The protein below binds the small molecule below.
Small molecule (SMILES): CCCn1cnc2c1c(=O)[nH]c(=O)n2C

Sequence of chain 1.C:
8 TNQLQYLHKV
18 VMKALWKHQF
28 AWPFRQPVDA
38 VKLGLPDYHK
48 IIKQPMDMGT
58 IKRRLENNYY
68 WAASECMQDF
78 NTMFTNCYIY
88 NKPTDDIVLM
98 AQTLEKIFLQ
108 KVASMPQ

Binding-site contacts:
Ligand atom O1 contacts residue TYR87 of chain 1.C at 4.5 Å.
Ligand atom N3 contacts residue ILE94 of chain 1.C at 3.5 Å.
Ligand atom O1 contacts residue ASN88 of chain 1.C at 2.9 Å (h-bond).
Ligand atom C4 contacts residue ILE94 of chain 1.C at 3.9 Å (hydrophobic).
Ligand atom N1 contacts residue LEU40 of chain 1.C at 3.5 Å.
Ligand atom C4 contacts residue LEU40 of chain 1.C at 3.7 Å (hydrophobic).
Ligand atom C8 contacts residue PHE31 of chain 1.C at 4.4 Å (hydrophobic).
Ligand atom C2 contacts residue LEU40 of chain 1.C at 4.0 Å (hydrophobic).
Ligand atom N3 contacts residue VAL35 of chain 1.C at 3.5 Å.
Ligand atom C8 contacts residue VAL35 of chain 1.C at 3.3 Å (hydrophobic).
Ligand atom C contacts residue ILE94 of chain 1.C at 4.4 Å (hydrophobic).
Ligand atom C4 contacts residue PRO30 of chain 1.C at 4.5 Å (hydrophobic).
Ligand atom N contacts residue LEU40 of chain 1.C at 3.4 Å.
Ligand atom C7 contacts residue VAL35 of chain 1.C at 4.2 Å (hydrophobic).
Ligand atom C3 contacts residue PRO30 of chain 1.C at 4.0 Å (hydrophobic).
Ligand atom C3 contacts residue LEU40 of chain 1.C at 3.2 Å (hydrophobic).
Ligand atom C4 contacts residue VAL35 of chain 1.C at 4.2 Å (hydrophobic).
Ligand atom O1 contacts residue VAL35 of chain 1.C at 4.3 Å.
Ligand atom O1 contacts residue TYR45 of chain 1.C at 4.2 Å.
Ligand atom C6 contacts residue ASN88 of chain 1.C at 3.5 Å.
Ligand atom O contacts residue ASN88 of chain 1.C at 3.4 Å (h-bond).
Ligand atom C6 contacts residue LEU42 of chain 1.C at 4.3 Å (hydrophobic).
Ligand atom N2 contacts residue ILE94 of chain 1.C at 3.9 Å.
Ligand atom N1 contacts residue PRO30 of chain 1.C at 3.6 Å.
Ligand atom C6 contacts residue ILE94 of chain 1.C at 4.3 Å (hydrophobic).
Ligand atom C8 contacts residue PRO30 of chain 1.C at 3.8 Å (hydrophobic).
Ligand atom C contacts residue TRP29 of chain 1.C at 3.5 Å (hydrophobic).
Ligand atom C5 contacts residue ILE94 of chain 1.C at 4.2 Å (hydrophobic).
Ligand atom C8 contacts residue ILE94 of chain 1.C at 3.4 Å (hydrophobic).
Ligand atom N1 contacts residue VAL35 of chain 1.C at 4.3 Å.
Ligand atom C7 contacts residue ASN88 of chain 1.C at 3.5 Å.
Ligand atom C7 contacts residue ILE94 of chain 1.C at 3.6 Å (hydrophobic).
Ligand atom C5 contacts residue LEU40 of chain 1.C at 3.6 Å (hydrophobic).
Ligand atom N2 contacts residue ASN88 of chain 1.C at 2.7 Å (h-bond).
Ligand atom C6 contacts residue LEU40 of chain 1.C at 4.5 Å (hydrophobic).
Ligand atom O contacts residue LEU42 of chain 1.C at 4.4 Å.
Ligand atom O1 contacts residue ILE94 of chain 1.C at 3.9 Å.
Ligand atom N2 contacts residue LEU42 of chain 1.C at 4.2 Å.